A protein and the small-molecule ligand that binds it are described below.
Small molecule (SMILES): CC(=O)N[C@H]1[C@H](O[C@H]2[C@H](O)[C@@H](NC(C)=O)CO[C@@H]2CO)O[C@H](CO)[C@@H](O)[C@@H]1O

Sequence of chain 1.A:
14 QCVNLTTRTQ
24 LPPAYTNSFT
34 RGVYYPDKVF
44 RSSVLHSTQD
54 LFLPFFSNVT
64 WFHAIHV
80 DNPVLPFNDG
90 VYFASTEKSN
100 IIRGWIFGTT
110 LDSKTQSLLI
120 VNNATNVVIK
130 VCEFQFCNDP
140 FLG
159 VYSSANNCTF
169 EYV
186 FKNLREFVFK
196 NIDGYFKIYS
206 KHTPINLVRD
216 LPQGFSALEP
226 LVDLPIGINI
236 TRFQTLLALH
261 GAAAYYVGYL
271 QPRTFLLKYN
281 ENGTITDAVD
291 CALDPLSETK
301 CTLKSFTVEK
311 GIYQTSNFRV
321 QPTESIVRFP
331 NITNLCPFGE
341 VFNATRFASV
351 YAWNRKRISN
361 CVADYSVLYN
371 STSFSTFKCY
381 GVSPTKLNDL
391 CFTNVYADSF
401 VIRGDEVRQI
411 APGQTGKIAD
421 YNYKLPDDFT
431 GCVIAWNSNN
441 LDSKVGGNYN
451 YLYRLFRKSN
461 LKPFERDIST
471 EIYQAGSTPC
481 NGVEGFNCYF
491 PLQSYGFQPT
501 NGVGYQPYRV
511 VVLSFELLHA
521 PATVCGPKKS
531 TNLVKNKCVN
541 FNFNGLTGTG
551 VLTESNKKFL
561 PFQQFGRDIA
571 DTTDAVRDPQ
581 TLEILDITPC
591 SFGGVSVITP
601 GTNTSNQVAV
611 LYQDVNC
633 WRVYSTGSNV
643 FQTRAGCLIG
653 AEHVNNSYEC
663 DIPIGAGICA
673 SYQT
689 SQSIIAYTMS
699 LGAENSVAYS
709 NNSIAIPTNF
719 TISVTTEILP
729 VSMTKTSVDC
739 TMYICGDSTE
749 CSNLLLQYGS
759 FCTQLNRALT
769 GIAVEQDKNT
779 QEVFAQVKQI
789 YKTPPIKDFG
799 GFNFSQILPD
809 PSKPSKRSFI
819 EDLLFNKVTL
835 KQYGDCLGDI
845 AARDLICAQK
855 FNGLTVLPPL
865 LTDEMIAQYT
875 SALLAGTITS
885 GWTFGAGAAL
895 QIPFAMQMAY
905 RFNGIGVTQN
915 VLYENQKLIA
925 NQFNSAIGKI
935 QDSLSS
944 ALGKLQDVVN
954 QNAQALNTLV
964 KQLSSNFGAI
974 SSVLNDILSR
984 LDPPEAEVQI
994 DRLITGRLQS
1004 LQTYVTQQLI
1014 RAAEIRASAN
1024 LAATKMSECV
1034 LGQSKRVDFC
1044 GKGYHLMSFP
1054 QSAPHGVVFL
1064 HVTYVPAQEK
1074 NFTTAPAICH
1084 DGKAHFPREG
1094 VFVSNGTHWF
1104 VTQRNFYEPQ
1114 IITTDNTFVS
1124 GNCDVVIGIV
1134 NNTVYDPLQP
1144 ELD

Binding-site contacts:
Ligand atom O5 contacts residue VAL127 of chain 1.A at 3.8 Å.
Ligand atom N2 contacts residue ASN122 of chain 1.A at 2.9 Å (h-bond).
Ligand atom C2 contacts residue THR124 of chain 1.A at 3.4 Å.
Ligand atom O5 contacts residue ASN122 of chain 1.A at 2.4 Å (h-bond).
Ligand atom O5 contacts residue ASN125 of chain 1.A at 4.0 Å.
Ligand atom O7 contacts residue ASN122 of chain 1.A at 3.7 Å.
Ligand atom O6 contacts residue VAL127 of chain 1.A at 3.9 Å.
Ligand atom C5 contacts residue ASN122 of chain 1.A at 3.7 Å.
Ligand atom C1 contacts residue ASN125 of chain 1.A at 3.6 Å.
Ligand atom C6 contacts residue VAL127 of chain 1.A at 3.9 Å (hydrophobic).
Ligand atom C2 contacts residue ASN125 of chain 1.A at 4.1 Å.
Ligand atom C8 contacts residue THR124 of chain 1.A at 3.7 Å.
Ligand atom C2 contacts residue ASN122 of chain 1.A at 2.4 Å.
Ligand atom C8 contacts residue ASN122 of chain 1.A at 4.5 Å.
Ligand atom C7 contacts residue THR124 of chain 1.A at 3.9 Å.
Ligand atom C4 contacts residue ASN122 of chain 1.A at 4.2 Å.
Ligand atom C6 contacts residue VAL171 of chain 1.A at 4.1 Å (hydrophobic).
Ligand atom C3 contacts residue ASN122 of chain 1.A at 3.8 Å.
Ligand atom N2 contacts residue ASN125 of chain 1.A at 4.4 Å.
Ligand atom C3 contacts residue ASN125 of chain 1.A at 3.6 Å.
Ligand atom C3 contacts residue THR124 of chain 1.A at 3.5 Å.
Ligand atom C5 contacts residue ASN125 of chain 1.A at 3.6 Å.
Ligand atom C7 contacts residue VAL171 of chain 1.A at 4.3 Å (hydrophobic).
Ligand atom O4 contacts residue ASN125 of chain 1.A at 4.2 Å.
Ligand atom C1 contacts residue ASN122 of chain 1.A at 1.4 Å.
Ligand atom C4 contacts residue ASN125 of chain 1.A at 4.0 Å.
Ligand atom C7 contacts residue ASN122 of chain 1.A at 3.5 Å.
Ligand atom N2 contacts residue THR124 of chain 1.A at 2.8 Å (h-bond).
Ligand atom C1 contacts residue THR124 of chain 1.A at 3.4 Å.
Ligand atom C8 contacts residue ALA123 of chain 1.A at 4.1 Å (hydrophobic).
Ligand atom O3 contacts residue THR124 of chain 1.A at 4.2 Å.
Ligand atom O7 contacts residue VAL171 of chain 1.A at 3.5 Å.
Ligand atom C5 contacts residue VAL127 of chain 1.A at 4.3 Å (hydrophobic).